Sequence of chain 1.A:
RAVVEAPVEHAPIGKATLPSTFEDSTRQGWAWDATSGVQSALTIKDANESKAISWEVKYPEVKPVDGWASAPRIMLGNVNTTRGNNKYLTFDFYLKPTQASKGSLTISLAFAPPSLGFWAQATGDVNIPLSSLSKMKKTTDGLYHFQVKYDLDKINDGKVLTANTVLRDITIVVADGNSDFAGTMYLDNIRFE

Binding-site contacts:
Ligand atom C2 contacts residue GLN131 of chain 1.A at 3.3 Å.
Ligand atom C6 contacts residue ASP76 of chain 1.A at 3.5 Å.
Ligand atom C1 contacts residue TRP129 of chain 1.A at 4.0 Å (hydrophobic).
Ligand atom C2 contacts residue PHE128 of chain 1.A at 3.8 Å (hydrophobic).
Ligand atom C5 contacts residue TRP78 of chain 1.A at 3.6 Å (hydrophobic).
Ligand atom C3 contacts residue PHE128 of chain 1.A at 3.7 Å (hydrophobic).
Ligand atom C6 contacts residue SER118 of chain 1.A at 3.6 Å.
Ligand atom O2 contacts residue GLY77 of chain 1.A at 3.1 Å (h-bond).
Ligand atom O2 contacts residue GLY127 of chain 1.A at 2.8 Å (h-bond).
Ligand atom C4 contacts residue PHE128 of chain 1.A at 3.9 Å (hydrophobic).
Ligand atom C6 contacts residue TRP129 of chain 1.A at 3.7 Å (hydrophobic).
Ligand atom O5 contacts residue TRP78 of chain 1.A at 3.5 Å.
Ligand atom C5 contacts residue PHE128 of chain 1.A at 3.9 Å (hydrophobic).
Ligand atom O6 contacts residue ASP76 of chain 1.A at 2.7 Å (salt-bridge).
Ligand atom C3 contacts residue ARG178 of chain 1.A at 3.8 Å.
Ligand atom O6 contacts residue TRP129 of chain 1.A at 3.7 Å.
Ligand atom C3 contacts residue ARG83 of chain 1.A at 3.7 Å.
Ligand atom O3 contacts residue GLN131 of chain 1.A at 3.1 Å (h-bond).
Ligand atom C5 contacts residue TRP129 of chain 1.A at 3.7 Å (hydrophobic).
Ligand atom C6 contacts residue ASP135 of chain 1.A at 3.1 Å.
Ligand atom C2 contacts residue ARG178 of chain 1.A at 4.0 Å.
Ligand atom O3 contacts residue ARG83 of chain 1.A at 3.4 Å (salt-bridge).
Ligand atom O3 contacts residue TRP78 of chain 1.A at 3.8 Å.
Ligand atom C6 contacts residue TRP78 of chain 1.A at 3.8 Å (hydrophobic).
Ligand atom O3 contacts residue TRP129 of chain 1.A at 3.4 Å.
Ligand atom O2 contacts residue GLN131 of chain 1.A at 2.7 Å (h-bond).
Ligand atom C4 contacts residue TRP78 of chain 1.A at 3.8 Å (hydrophobic).
Ligand atom O4 contacts residue TRP78 of chain 1.A at 3.7 Å.
Ligand atom C2 contacts residue GLY127 of chain 1.A at 3.6 Å.
Ligand atom O2 contacts residue ARG83 of chain 1.A at 3.0 Å (salt-bridge).
Ligand atom O4 contacts residue PHE128 of chain 1.A at 3.2 Å.
Ligand atom O4 contacts residue GLY127 of chain 1.A at 4.0 Å.
Ligand atom O3 contacts residue ARG178 of chain 1.A at 3.1 Å (salt-bridge).
Ligand atom O6 contacts residue ASP135 of chain 1.A at 2.7 Å (salt-bridge).
Ligand atom C2 contacts residue TRP78 of chain 1.A at 3.8 Å (hydrophobic).
Ligand atom O2 contacts residue ARG178 of chain 1.A at 2.7 Å (salt-bridge).
Ligand atom O6 contacts residue ARG83 of chain 1.A at 3.6 Å (salt-bridge).
Ligand atom C1 contacts residue TRP78 of chain 1.A at 3.7 Å (hydrophobic).
Ligand atom O4 contacts residue TRP129 of chain 1.A at 3.9 Å.
Ligand atom C2 contacts residue ARG83 of chain 1.A at 3.9 Å.

The protein below binds the small molecule below.
Small molecule (SMILES): OC[C@H]1O[C@@H](O[C@H]2[C@H](O)[C@@H](O)[C@H](O[C@H]3[C@H](O)[C@@H](O)[C@H](O[C@H]4[C@H](O)[C@@H](O)[C@H](O[C@H]5[C@H](O)[C@@H](O)[C@H](O)O[C@@H]5CO)O[C@@H]4CO)O[C@@H]3CO)O[C@@H]2CO)[C@H](O)[C@@H](O)[C@@H]1O